Sequence of chain 1.I:
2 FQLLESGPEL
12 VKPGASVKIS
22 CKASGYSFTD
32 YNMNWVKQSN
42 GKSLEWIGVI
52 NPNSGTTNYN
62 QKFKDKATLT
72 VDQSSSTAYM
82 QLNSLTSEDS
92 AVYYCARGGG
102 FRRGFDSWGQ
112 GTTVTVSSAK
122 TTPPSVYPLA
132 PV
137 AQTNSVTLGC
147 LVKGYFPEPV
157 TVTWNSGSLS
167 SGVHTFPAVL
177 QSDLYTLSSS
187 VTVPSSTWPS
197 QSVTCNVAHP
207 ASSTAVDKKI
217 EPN

Sequence of chain 1.D:
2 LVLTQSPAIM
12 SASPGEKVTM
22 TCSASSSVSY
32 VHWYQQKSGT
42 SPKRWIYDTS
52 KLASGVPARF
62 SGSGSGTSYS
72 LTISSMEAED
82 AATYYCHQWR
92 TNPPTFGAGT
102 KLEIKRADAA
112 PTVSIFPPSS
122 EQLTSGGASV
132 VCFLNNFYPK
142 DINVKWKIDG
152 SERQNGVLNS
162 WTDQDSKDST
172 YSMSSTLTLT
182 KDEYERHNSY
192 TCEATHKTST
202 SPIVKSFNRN

Binding-site contacts:
Ligand atom OAB contacts residue GLY99 of chain 1.I at 3.0 Å.
Ligand atom OAD contacts residue HIS33 of chain 1.D at 3.5 Å (h-bond).
Ligand atom CAO contacts residue TRP90 of chain 1.D at 3.5 Å (hydrophobic).
Ligand atom OAD contacts residue GLY101 of chain 1.I at 3.1 Å (h-bond).
Ligand atom OAC contacts residue TYR31 of chain 1.D at 3.4 Å (h-bond).
Ligand atom OAE contacts residue ASN93 of chain 1.D at 2.9 Å (h-bond).
Ligand atom OAC contacts residue TRP90 of chain 1.D at 3.8 Å.
Ligand atom OBF contacts residue TRP90 of chain 1.D at 3.6 Å (h-bond).
Ligand atom OAD contacts residue GLY105 of chain 1.I at 3.0 Å (h-bond).
Ligand atom CAS contacts residue TRP90 of chain 1.D at 3.8 Å (hydrophobic).
Ligand atom OAJ contacts residue ARG103 of chain 1.I at 3.1 Å (salt-bridge).
Ligand atom CAW contacts residue TRP90 of chain 1.D at 3.5 Å (hydrophobic).
Ligand atom CAV contacts residue TRP90 of chain 1.D at 3.3 Å (hydrophobic).
Ligand atom SBD contacts residue TYR31 of chain 1.D at 3.4 Å (h-bond).
Ligand atom OAK contacts residue ASN59 of chain 1.I at 3.3 Å (h-bond).
Ligand atom CBB contacts residue TRP90 of chain 1.D at 3.3 Å (hydrophobic).
Ligand atom CAM contacts residue GLY101 of chain 1.I at 3.6 Å.
Ligand atom OAB contacts residue GLY101 of chain 1.I at 2.6 Å (h-bond).
Ligand atom OAA contacts residue ASN35 of chain 1.I at 3.2 Å (h-bond).
Ligand atom CBA contacts residue TRP90 of chain 1.D at 3.5 Å (hydrophobic).
Ligand atom CAN contacts residue ASN93 of chain 1.D at 3.7 Å.
Ligand atom OAC contacts residue HIS33 of chain 1.D at 3.2 Å (h-bond).
Ligand atom OAK contacts residue VAL50 of chain 1.I at 3.6 Å.
Ligand atom CAU contacts residue TRP90 of chain 1.D at 3.7 Å (hydrophobic).
Ligand atom CAQ contacts residue TYR31 of chain 1.D at 3.8 Å (hydrophobic).
Ligand atom OAJ contacts residue TYR31 of chain 1.D at 2.4 Å (h-bond).
Ligand atom CAY contacts residue TRP90 of chain 1.D at 3.3 Å (hydrophobic).
Ligand atom OAA contacts residue GLY99 of chain 1.I at 3.2 Å.
Ligand atom OAJ contacts residue PHE102 of chain 1.I at 3.5 Å.
Ligand atom OAD contacts residue ARG104 of chain 1.I at 3.6 Å (salt-bridge).
Ligand atom OAD contacts residue ARG103 of chain 1.I at 3.6 Å.
Ligand atom CAZ contacts residue TRP90 of chain 1.D at 3.4 Å (hydrophobic).
Ligand atom CAQ contacts residue TRP90 of chain 1.D at 3.5 Å (hydrophobic).
Ligand atom CAN contacts residue TRP90 of chain 1.D at 3.6 Å (hydrophobic).
Ligand atom CAX contacts residue TRP90 of chain 1.D at 3.6 Å (hydrophobic).
Ligand atom CAR contacts residue TRP90 of chain 1.D at 3.0 Å (hydrophobic).
Ligand atom OAB contacts residue GLY100 of chain 1.I at 3.2 Å (h-bond).
Ligand atom SBC contacts residue GLY99 of chain 1.I at 3.6 Å.
Ligand atom CAP contacts residue TRP90 of chain 1.D at 3.5 Å (hydrophobic).
Ligand atom OAI contacts residue ASN33 of chain 1.I at 2.7 Å (h-bond).

A small-molecule ligand and the protein it binds are described below.
Small molecule (SMILES): COc1cc(S(=O)(=O)O)c2ccc3c(S(=O)(=O)O)cc(S(=O)(=O)O)c4ccc1c2c43